The protein below binds the small molecule below.
Small molecule (SMILES): CC(=O)N[C@@H]1[C@@H](O)[C@H](O)[C@@H](CO)O[C@H]1O

Binding-site contacts:
Ligand atom N2 contacts residue ASN324 of chain 1.I at 2.8 Å (h-bond).
Ligand atom C8 contacts residue ASN324 of chain 1.I at 3.6 Å.
Ligand atom C2 contacts residue ASN324 of chain 1.I at 2.4 Å.
Ligand atom O7 contacts residue ASN324 of chain 1.I at 3.6 Å.
Ligand atom C1 contacts residue ASN324 of chain 1.I at 1.4 Å.
Ligand atom C5 contacts residue ASN324 of chain 1.I at 3.7 Å.
Ligand atom C7 contacts residue ASN324 of chain 1.I at 3.4 Å.
Ligand atom C4 contacts residue ASN324 of chain 1.I at 4.1 Å.
Ligand atom O5 contacts residue ASN324 of chain 1.I at 2.4 Å (h-bond).
Ligand atom C8 contacts residue GLY323 of chain 1.I at 4.3 Å.
Ligand atom C3 contacts residue ASN324 of chain 1.I at 3.7 Å.
Ligand atom C8 contacts residue ASN325 of chain 1.I at 4.0 Å.

Sequence of chain 1.I:
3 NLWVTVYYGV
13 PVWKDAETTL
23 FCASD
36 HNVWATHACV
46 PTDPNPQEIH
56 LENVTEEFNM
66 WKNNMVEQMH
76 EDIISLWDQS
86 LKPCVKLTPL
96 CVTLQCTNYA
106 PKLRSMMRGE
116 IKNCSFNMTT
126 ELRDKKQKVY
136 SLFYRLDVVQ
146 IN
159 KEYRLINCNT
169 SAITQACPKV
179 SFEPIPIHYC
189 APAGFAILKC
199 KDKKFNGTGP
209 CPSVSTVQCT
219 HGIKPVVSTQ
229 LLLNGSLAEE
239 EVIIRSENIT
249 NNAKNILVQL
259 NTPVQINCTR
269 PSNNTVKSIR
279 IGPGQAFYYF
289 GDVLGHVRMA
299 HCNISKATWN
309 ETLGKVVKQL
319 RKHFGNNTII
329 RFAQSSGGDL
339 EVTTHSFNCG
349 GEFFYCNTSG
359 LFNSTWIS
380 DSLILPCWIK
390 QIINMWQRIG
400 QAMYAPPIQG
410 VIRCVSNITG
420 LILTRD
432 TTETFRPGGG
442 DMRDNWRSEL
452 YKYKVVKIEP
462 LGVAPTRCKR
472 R